Binding-site contacts:
Ligand atom C2 contacts residue ASN120 of chain 1.A at 2.4 Å.
Ligand atom C8 contacts residue GLU168 of chain 1.A at 3.4 Å.
Ligand atom C1 contacts residue ASN120 of chain 1.A at 1.4 Å.
Ligand atom C8 contacts residue ASN120 of chain 1.A at 4.4 Å.
Ligand atom N2 contacts residue ASN120 of chain 1.A at 2.9 Å (h-bond).
Ligand atom C7 contacts residue TRP170 of chain 1.A at 4.0 Å (hydrophobic).
Ligand atom C4 contacts residue ASN120 of chain 1.A at 4.2 Å.
Ligand atom O7 contacts residue TRP170 of chain 1.A at 4.5 Å.
Ligand atom C7 contacts residue ASN120 of chain 1.A at 3.4 Å.
Ligand atom O7 contacts residue HIS169 of chain 1.A at 4.2 Å.
Ligand atom C3 contacts residue ASN120 of chain 1.A at 3.8 Å.
Ligand atom C1 contacts residue GLU168 of chain 1.A at 4.5 Å.
Ligand atom C8 contacts residue VAL118 of chain 1.A at 3.8 Å (hydrophobic).
Ligand atom O7 contacts residue ASN120 of chain 1.A at 3.5 Å (h-bond).
Ligand atom O7 contacts residue GLU168 of chain 1.A at 3.4 Å.
Ligand atom O5 contacts residue ASN120 of chain 1.A at 2.3 Å (h-bond).
Ligand atom N2 contacts residue TRP170 of chain 1.A at 4.4 Å.
Ligand atom C8 contacts residue VAL119 of chain 1.A at 4.3 Å (hydrophobic).
Ligand atom C3 contacts residue TYR19 of chain 1.A at 4.4 Å (hydrophobic).
Ligand atom C8 contacts residue TRP170 of chain 1.A at 3.7 Å (hydrophobic).
Ligand atom C8 contacts residue HIS169 of chain 1.A at 4.0 Å.
Ligand atom O3 contacts residue TYR19 of chain 1.A at 4.3 Å.
Ligand atom C5 contacts residue ASN120 of chain 1.A at 3.6 Å.
Ligand atom C7 contacts residue GLU168 of chain 1.A at 3.9 Å.

The protein below binds the small molecule below.
Small molecule (SMILES): CC(=O)N[C@@H]1[C@@H](O)[C@H](O)[C@@H](CO)O[C@H]1O

Sequence of chain 1.A:
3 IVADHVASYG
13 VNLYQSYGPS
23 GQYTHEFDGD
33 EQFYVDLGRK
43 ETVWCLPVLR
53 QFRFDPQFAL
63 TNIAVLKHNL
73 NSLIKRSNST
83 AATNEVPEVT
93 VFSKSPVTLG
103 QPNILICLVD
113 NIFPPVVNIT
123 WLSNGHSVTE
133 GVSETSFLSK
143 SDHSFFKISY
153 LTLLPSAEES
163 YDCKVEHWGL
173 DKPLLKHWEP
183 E